This protein binds this small molecule.
Small molecule (SMILES): COc1ccc(Cl)cc1S(=O)(=O)N1CCc2c(C)cc(C(=O)Nc3ccc(C(=O)O)cc3)cc21

Sequence of chain 1.A:
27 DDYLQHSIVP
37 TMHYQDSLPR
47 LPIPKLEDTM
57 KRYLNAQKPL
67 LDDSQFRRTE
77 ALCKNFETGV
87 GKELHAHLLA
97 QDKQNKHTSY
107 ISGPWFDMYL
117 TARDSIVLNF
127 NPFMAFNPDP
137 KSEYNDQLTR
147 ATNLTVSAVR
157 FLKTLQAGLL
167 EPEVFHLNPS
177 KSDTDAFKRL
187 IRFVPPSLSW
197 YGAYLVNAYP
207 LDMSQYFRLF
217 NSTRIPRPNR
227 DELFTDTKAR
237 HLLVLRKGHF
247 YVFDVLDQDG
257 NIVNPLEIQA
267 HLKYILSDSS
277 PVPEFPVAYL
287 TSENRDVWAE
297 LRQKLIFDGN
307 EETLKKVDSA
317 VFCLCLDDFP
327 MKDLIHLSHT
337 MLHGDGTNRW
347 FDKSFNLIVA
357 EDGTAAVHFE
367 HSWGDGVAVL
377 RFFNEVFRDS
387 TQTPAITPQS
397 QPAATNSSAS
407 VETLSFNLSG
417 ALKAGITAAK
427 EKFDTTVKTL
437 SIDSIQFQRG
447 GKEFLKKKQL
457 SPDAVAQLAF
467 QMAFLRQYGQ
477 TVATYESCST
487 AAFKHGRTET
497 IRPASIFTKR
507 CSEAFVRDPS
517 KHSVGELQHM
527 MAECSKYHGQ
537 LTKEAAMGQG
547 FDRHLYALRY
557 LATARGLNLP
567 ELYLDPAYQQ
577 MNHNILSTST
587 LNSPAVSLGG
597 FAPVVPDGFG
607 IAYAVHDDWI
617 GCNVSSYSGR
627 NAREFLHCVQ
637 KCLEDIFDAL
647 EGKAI

Binding-site contacts:
Ligand atom C24 contacts residue SER483 of chain 1.A at 3.9 Å.
Ligand atom C33 contacts residue GLU482 of chain 1.A at 3.4 Å.
Ligand atom C4 contacts residue THR586 of chain 1.A at 3.8 Å.
Ligand atom C19 contacts residue GLY372 of chain 1.A at 3.7 Å.
Ligand atom N14 contacts residue SER483 of chain 1.A at 3.6 Å (h-bond).
Ligand atom C33 contacts residue ASP459 of chain 1.A at 3.6 Å.
Ligand atom O27 contacts residue ASP371 of chain 1.A at 3.2 Å.
Ligand atom O12 contacts residue LEU587 of chain 1.A at 3.2 Å.
Ligand atom C15 contacts residue HIS367 of chain 1.A at 3.5 Å.
Ligand atom N14 contacts residue THR586 of chain 1.A at 3.0 Å (h-bond).
Ligand atom C29 contacts residue SER483 of chain 1.A at 3.9 Å.
Ligand atom O27 contacts residue GLY372 of chain 1.A at 2.6 Å (h-bond).
Ligand atom C33 contacts residue THR538 of chain 1.A at 3.7 Å.
Ligand atom C6 contacts residue SER483 of chain 1.A at 3.5 Å.
Ligand atom C8 contacts residue THR586 of chain 1.A at 3.8 Å.
Ligand atom C26 contacts residue PLM1 of chain 1.C at 3.7 Å.
Ligand atom O13 contacts residue ASN588 of chain 1.A at 3.5 Å.
Ligand atom C6 contacts residue THR586 of chain 1.A at 3.9 Å.
Ligand atom C25 contacts residue SER483 of chain 1.A at 3.9 Å.
Ligand atom C25 contacts residue THR494 of chain 1.A at 3.8 Å.
Ligand atom C28 contacts residue SER483 of chain 1.A at 3.9 Å.
Ligand atom O21 contacts residue PLM1 of chain 1.C at 3.4 Å.
Ligand atom C10 contacts residue GLU482 of chain 1.A at 3.9 Å.
Ligand atom C15 contacts residue GLY372 of chain 1.A at 3.2 Å.
Ligand atom O21 contacts residue HIS367 of chain 1.A at 2.8 Å (h-bond).
Ligand atom C7 contacts residue THR586 of chain 1.A at 3.4 Å.
Ligand atom C26 contacts residue SER483 of chain 1.A at 3.9 Å.
Ligand atom C28 contacts residue SER485 of chain 1.A at 3.9 Å.
Ligand atom C29 contacts residue SER585 of chain 1.A at 3.2 Å.
Ligand atom S1 contacts residue ASN588 of chain 1.A at 3.9 Å.
Ligand atom O12 contacts residue ASN588 of chain 1.A at 2.8 Å (h-bond).
Ligand atom C29 contacts residue THR586 of chain 1.A at 3.3 Å.
Ligand atom O20 contacts residue SER483 of chain 1.A at 3.6 Å.
Ligand atom O27 contacts residue HIS367 of chain 1.A at 3.2 Å.
Ligand atom C26 contacts residue SER585 of chain 1.A at 3.2 Å.
Ligand atom O20 contacts residue SER485 of chain 1.A at 3.0 Å (h-bond).
Ligand atom C16 contacts residue SER483 of chain 1.A at 3.6 Å.
Ligand atom C29 contacts residue LEU587 of chain 1.A at 3.8 Å (hydrophobic).
Ligand atom C24 contacts residue THR586 of chain 1.A at 3.6 Å.
Ligand atom O20 contacts residue CYS484 of chain 1.A at 3.5 Å.